Sequence of chain 55.B:
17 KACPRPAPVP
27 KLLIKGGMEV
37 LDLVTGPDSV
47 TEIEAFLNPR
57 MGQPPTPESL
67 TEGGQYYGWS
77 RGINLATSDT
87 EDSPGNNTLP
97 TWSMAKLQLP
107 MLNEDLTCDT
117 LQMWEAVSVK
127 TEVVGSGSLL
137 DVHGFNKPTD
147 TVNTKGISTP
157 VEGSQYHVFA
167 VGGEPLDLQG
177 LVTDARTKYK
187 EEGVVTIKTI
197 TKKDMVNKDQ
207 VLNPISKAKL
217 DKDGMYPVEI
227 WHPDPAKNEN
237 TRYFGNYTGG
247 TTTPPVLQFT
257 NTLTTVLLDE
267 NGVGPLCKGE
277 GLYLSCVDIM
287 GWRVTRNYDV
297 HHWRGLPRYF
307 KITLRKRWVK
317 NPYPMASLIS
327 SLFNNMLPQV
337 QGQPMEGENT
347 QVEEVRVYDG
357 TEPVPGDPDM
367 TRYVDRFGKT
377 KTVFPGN

Binding-site contacts:
Ligand atom N5 contacts residue TYR72 of chain 55.A at 3.4 Å (h-bond).
Ligand atom O4 contacts residue ILE79 of chain 55.A at 4.0 Å.
Ligand atom C1 contacts residue SER89 of chain 55.A at 3.5 Å.
Ligand atom O1A contacts residue HIS298 of chain 55.A at 3.9 Å.
Ligand atom O6 contacts residue ASN93 of chain 55.A at 3.0 Å (h-bond).
Ligand atom O4 contacts residue GLY78 of chain 55.A at 3.1 Å.
Ligand atom O8 contacts residue TYR72 of chain 55.A at 4.3 Å.
Ligand atom C3 contacts residue HIS298 of chain 55.A at 3.6 Å.
Ligand atom C3 contacts residue VAL296 of chain 55.A at 3.7 Å (hydrophobic).
Ligand atom C3 contacts residue GLY78 of chain 55.A at 3.6 Å.
Ligand atom C4 contacts residue TYR72 of chain 55.A at 3.8 Å (hydrophobic).
Ligand atom O1A contacts residue SER89 of chain 55.A at 3.1 Å (h-bond).
Ligand atom O1B contacts residue SER89 of chain 55.A at 3.1 Å (h-bond).
Ligand atom C6 contacts residue ASN93 of chain 55.A at 3.0 Å.
Ligand atom O1A contacts residue ARG77 of chain 55.A at 3.2 Å (salt-bridge).
Ligand atom C1 contacts residue TYR72 of chain 55.A at 4.1 Å (hydrophobic).
Ligand atom C4 contacts residue ASN93 of chain 55.A at 4.2 Å.
Ligand atom O8 contacts residue ARG77 of chain 55.A at 3.2 Å (salt-bridge).
Ligand atom O10 contacts residue THR291 of chain 55.A at 4.3 Å.
Ligand atom C4 contacts residue HIS298 of chain 55.A at 3.2 Å.
Ligand atom C6 contacts residue TYR72 of chain 55.A at 4.0 Å (hydrophobic).
Ligand atom O1A contacts residue GLY78 of chain 55.A at 3.2 Å (h-bond).
Ligand atom C1 contacts residue GLY78 of chain 55.A at 3.7 Å.
Ligand atom C5 contacts residue TYR72 of chain 55.A at 3.9 Å (hydrophobic).
Ligand atom C3 contacts residue GLY78 of chain 55.A at 4.0 Å.
Ligand atom C2 contacts residue GLY78 of chain 55.A at 3.9 Å.
Ligand atom C1 contacts residue LYS186 of chain 55.A at 3.9 Å.
Ligand atom O1A contacts residue LYS186 of chain 55.A at 2.8 Å (salt-bridge).
Ligand atom O4 contacts residue VAL296 of chain 55.A at 3.9 Å.
Ligand atom C5 contacts residue ASN93 of chain 55.A at 3.6 Å.
Ligand atom C11 contacts residue ASP85 of chain 55.B at 4.0 Å.
Ligand atom O4 contacts residue THR291 of chain 55.A at 3.5 Å.
Ligand atom O1A contacts residue TYR72 of chain 55.A at 3.5 Å.
Ligand atom O1B contacts residue ARG77 of chain 55.A at 2.9 Å (salt-bridge).
Ligand atom O1B contacts residue TYR72 of chain 55.A at 4.1 Å.
Ligand atom O3 contacts residue GLY78 of chain 55.A at 3.3 Å.
Ligand atom C1 contacts residue ARG77 of chain 55.A at 3.6 Å.
Ligand atom O4 contacts residue HIS298 of chain 55.A at 2.7 Å (h-bond).
Ligand atom O4 contacts residue ASN80 of chain 55.A at 4.3 Å.
Ligand atom C4 contacts residue GLY78 of chain 55.A at 3.4 Å.

Sequence of chain 55.A:
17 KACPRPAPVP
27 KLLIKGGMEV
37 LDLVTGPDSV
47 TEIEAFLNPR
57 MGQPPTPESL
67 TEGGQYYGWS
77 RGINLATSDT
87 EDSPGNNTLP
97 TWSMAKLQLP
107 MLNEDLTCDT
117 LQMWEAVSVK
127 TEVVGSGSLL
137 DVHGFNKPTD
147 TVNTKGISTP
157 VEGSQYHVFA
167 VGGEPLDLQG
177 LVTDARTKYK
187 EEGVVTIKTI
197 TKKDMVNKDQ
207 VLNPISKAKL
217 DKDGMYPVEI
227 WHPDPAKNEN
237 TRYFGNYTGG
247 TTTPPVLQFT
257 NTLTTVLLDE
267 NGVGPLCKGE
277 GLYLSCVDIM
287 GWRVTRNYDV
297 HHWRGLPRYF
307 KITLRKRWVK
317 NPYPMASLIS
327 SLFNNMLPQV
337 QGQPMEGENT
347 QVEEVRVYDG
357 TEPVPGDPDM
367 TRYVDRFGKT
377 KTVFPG

A protein and the small-molecule ligand that binds it are described below.
Small molecule (SMILES): CC(=O)N[C@@H]1[C@@H](O[C@@H]2O[C@H](CO)[C@H](O)[C@H](O[C@]3(C(=O)O)C[C@H](O)[C@@H](NC(C)=O)[C@H]([C@H](O)[C@H](O)CO)O3)[C@H]2O)[C@H](O)[C@@H](CO[C@]2(C(=O)O)C[C@H](O)[C@@H](NC(C)=O)[C@H]([C@H](O)[C@H](O)CO)O2)O[C@H]1O